The protein below binds the small molecule below.
Small molecule (SMILES): CC(=O)N[C@@H]1[C@@H](O)[C@H](O)[C@@H](CO)O[C@H]1O

Binding-site contacts:
Ligand atom C2 contacts residue ASN126 of chain 1.D at 2.5 Å.
Ligand atom O7 contacts residue TYR127 of chain 1.D at 3.2 Å (h-bond).
Ligand atom N2 contacts residue ASN126 of chain 1.D at 2.9 Å (h-bond).
Ligand atom C8 contacts residue ASN126 of chain 1.D at 4.4 Å.
Ligand atom C1 contacts residue ASN126 of chain 1.D at 1.4 Å.
Ligand atom C7 contacts residue ASN126 of chain 1.D at 3.2 Å.
Ligand atom O6 contacts residue ASN126 of chain 1.D at 4.3 Å.
Ligand atom C5 contacts residue ASN126 of chain 1.D at 3.7 Å.
Ligand atom C8 contacts residue GLU123 of chain 1.D at 4.5 Å.
Ligand atom C4 contacts residue ASN126 of chain 1.D at 4.2 Å.
Ligand atom C8 contacts residue TYR127 of chain 1.D at 3.2 Å (hydrophobic).
Ligand atom C3 contacts residue ASN126 of chain 1.D at 3.8 Å.
Ligand atom O5 contacts residue ASN126 of chain 1.D at 2.4 Å (h-bond).
Ligand atom C7 contacts residue TYR127 of chain 1.D at 3.5 Å (hydrophobic).
Ligand atom O7 contacts residue ASN126 of chain 1.D at 3.2 Å (h-bond).

Sequence of chain 1.D:
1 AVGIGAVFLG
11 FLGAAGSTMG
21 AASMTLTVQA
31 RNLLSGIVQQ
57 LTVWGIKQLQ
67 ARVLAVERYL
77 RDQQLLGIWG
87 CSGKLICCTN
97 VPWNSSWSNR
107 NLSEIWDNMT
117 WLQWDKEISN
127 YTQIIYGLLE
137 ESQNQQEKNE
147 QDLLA